Sequence of chain 1.G:
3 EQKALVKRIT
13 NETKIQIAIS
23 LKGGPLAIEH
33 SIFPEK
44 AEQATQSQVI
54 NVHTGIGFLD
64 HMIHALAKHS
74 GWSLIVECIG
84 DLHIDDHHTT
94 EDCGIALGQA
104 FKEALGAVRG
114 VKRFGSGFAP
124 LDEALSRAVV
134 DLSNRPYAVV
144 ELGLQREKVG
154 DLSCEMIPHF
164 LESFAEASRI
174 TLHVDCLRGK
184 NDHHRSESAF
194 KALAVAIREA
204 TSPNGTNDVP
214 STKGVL

Binding-site contacts:
Ligand atom O13 contacts residue MN1 of chain 1.RA at 1.9 Å.
Ligand atom C7 contacts residue MN1 of chain 1.RA at 3.3 Å.
Ligand atom C3 contacts residue MN1 of chain 1.VA at 3.4 Å.
Ligand atom O13 contacts residue HIS64 of chain 1.D at 3.1 Å (h-bond).
Ligand atom N2 contacts residue MN1 of chain 1.RA at 3.8 Å.
Ligand atom P9 contacts residue LYS194 of chain 1.D at 3.8 Å.
Ligand atom N2 contacts residue HIS91 of chain 1.X at 3.7 Å.
Ligand atom N4 contacts residue HIS90 of chain 1.X at 3.2 Å (h-bond).
Ligand atom C3 contacts residue GLU94 of chain 1.X at 2.9 Å.
Ligand atom C5 contacts residue HIS186 of chain 1.D at 3.3 Å.
Ligand atom O10 contacts residue ARG116 of chain 1.G at 3.6 Å.
Ligand atom O10 contacts residue ARG138 of chain 1.G at 3.6 Å.
Ligand atom C5 contacts residue GLU190 of chain 1.D at 3.8 Å.
Ligand atom C7 contacts residue GLU190 of chain 1.D at 3.3 Å.
Ligand atom O12 contacts residue SER214 of chain 1.G at 3.0 Å (h-bond).
Ligand atom C8 contacts residue GLU190 of chain 1.D at 3.7 Å.
Ligand atom N1 contacts residue GLU190 of chain 1.D at 3.2 Å (salt-bridge).
Ligand atom C5 contacts residue GLU94 of chain 1.X at 3.8 Å.
Ligand atom C5 contacts residue MN1 of chain 1.VA at 3.5 Å.
Ligand atom N1 contacts residue HIS186 of chain 1.D at 3.5 Å (h-bond).
Ligand atom C5 contacts residue HIS187 of chain 1.D at 3.4 Å.
Ligand atom O13 contacts residue HIS91 of chain 1.X at 2.8 Å (h-bond).
Ligand atom O11 contacts residue LYS216 of chain 1.G at 2.4 Å (salt-bridge).
Ligand atom C6 contacts residue HIS91 of chain 1.X at 3.8 Å.
Ligand atom O11 contacts residue SER214 of chain 1.G at 3.3 Å (h-bond).
Ligand atom N4 contacts residue GLU94 of chain 1.X at 2.7 Å (salt-bridge).
Ligand atom C5 contacts residue HIS90 of chain 1.X at 3.3 Å.
Ligand atom C5 contacts residue MN1 of chain 1.RA at 3.6 Å.
Ligand atom O12 contacts residue LYS194 of chain 1.D at 3.6 Å (salt-bridge).
Ligand atom O12 contacts residue THR215 of chain 1.G at 3.7 Å.
Ligand atom C8 contacts residue GLU14 of chain 1.X at 3.8 Å.
Ligand atom N1 contacts residue HIS91 of chain 1.X at 3.1 Å (h-bond).
Ligand atom N4 contacts residue MN1 of chain 1.VA at 2.5 Å.
Ligand atom N1 contacts residue MN1 of chain 1.RA at 2.7 Å.
Ligand atom O10 contacts residue LEU124 of chain 1.D at 3.7 Å.
Ligand atom O13 contacts residue GLU190 of chain 1.D at 2.7 Å (salt-bridge).
Ligand atom P9 contacts residue SER214 of chain 1.G at 3.7 Å.
Ligand atom O10 contacts residue LYS194 of chain 1.D at 2.9 Å (salt-bridge).
Ligand atom N4 contacts residue HIS187 of chain 1.D at 3.0 Å (h-bond).
Ligand atom O12 contacts residue ARG116 of chain 1.G at 3.3 Å (salt-bridge).

Sequence of chain 1.D:
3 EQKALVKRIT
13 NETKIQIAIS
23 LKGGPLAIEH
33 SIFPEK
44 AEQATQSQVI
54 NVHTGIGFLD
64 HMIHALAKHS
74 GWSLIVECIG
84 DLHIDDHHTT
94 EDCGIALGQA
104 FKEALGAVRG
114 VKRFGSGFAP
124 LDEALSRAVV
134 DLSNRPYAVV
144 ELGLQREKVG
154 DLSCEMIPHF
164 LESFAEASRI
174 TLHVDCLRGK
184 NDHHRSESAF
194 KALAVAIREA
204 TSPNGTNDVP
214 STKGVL

A small-molecule ligand and the protein it binds are described below.
Small molecule (SMILES): O=P(O)(O)C[C@H](O)Cn1cncn1

Sequence of chain 1.X:
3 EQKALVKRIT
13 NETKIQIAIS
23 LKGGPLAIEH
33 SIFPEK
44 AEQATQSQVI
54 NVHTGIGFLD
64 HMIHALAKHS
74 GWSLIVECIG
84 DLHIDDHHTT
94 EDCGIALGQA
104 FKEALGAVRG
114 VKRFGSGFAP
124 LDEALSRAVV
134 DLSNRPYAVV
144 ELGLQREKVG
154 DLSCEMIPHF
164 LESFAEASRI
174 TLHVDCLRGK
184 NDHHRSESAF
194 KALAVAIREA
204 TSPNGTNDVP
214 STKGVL